Binding-site contacts:
Ligand atom N2 contacts residue ASN210 of chain 1.A at 2.9 Å (h-bond).
Ligand atom C2 contacts residue ASN210 of chain 1.A at 2.5 Å.
Ligand atom O7 contacts residue ASN210 of chain 1.A at 4.3 Å.
Ligand atom C3 contacts residue ASN210 of chain 1.A at 3.8 Å.
Ligand atom C4 contacts residue ASN210 of chain 1.A at 4.3 Å.
Ligand atom C1 contacts residue ASN210 of chain 1.A at 1.4 Å.
Ligand atom C7 contacts residue ASN210 of chain 1.A at 3.9 Å.
Ligand atom C8 contacts residue THR185 of chain 1.A at 3.7 Å.
Ligand atom O6 contacts residue ASN210 of chain 1.A at 4.5 Å.
Ligand atom O5 contacts residue ASN210 of chain 1.A at 2.3 Å (h-bond).
Ligand atom C5 contacts residue ASN210 of chain 1.A at 3.6 Å.

Sequence of chain 1.A:
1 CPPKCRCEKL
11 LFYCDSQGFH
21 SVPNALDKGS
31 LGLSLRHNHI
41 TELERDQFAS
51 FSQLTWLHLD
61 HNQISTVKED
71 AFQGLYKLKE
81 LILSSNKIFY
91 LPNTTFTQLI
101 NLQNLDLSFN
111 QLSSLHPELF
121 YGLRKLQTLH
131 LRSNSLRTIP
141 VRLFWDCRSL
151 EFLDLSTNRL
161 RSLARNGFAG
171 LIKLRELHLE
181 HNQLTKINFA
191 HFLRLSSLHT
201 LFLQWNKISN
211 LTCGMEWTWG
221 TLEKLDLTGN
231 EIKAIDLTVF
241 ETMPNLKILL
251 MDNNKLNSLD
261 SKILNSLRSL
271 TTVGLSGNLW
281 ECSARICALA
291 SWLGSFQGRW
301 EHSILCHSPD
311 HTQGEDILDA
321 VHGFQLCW

The protein below binds the small molecule below.
Small molecule (SMILES): CC(=O)N[C@@H]1[C@@H](O)[C@H](O)[C@@H](CO)O[C@H]1O